A small-molecule ligand and the protein it binds are described below.
Small molecule (SMILES): CC(=O)N[C@H]1[C@H](O[C@H]2[C@H](O)[C@@H](NC(C)=O)CO[C@@H]2CO)O[C@H](CO)[C@@H](O[C@@H]2O[C@H](CO)[C@@H](O)[C@H](O)[C@@H]2O)[C@@H]1O

Sequence of chain 1.C:
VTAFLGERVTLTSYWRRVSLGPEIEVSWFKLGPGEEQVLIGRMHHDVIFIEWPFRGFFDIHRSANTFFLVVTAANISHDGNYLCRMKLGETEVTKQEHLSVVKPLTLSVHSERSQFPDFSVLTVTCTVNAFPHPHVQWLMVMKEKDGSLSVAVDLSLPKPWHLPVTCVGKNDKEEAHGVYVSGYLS

Binding-site contacts:
Ligand atom O6 contacts residue HIS78 of chain 1.C at 3.2 Å.
Ligand atom C7 contacts residue PRO53 of chain 1.C at 4.5 Å (hydrophobic).
Ligand atom C4 contacts residue ASN75 of chain 1.C at 4.2 Å.
Ligand atom C3 contacts residue PRO53 of chain 1.C at 3.8 Å (hydrophobic).
Ligand atom C3 contacts residue PHE57 of chain 1.C at 4.1 Å (hydrophobic).
Ligand atom C1 contacts residue ASN75 of chain 1.C at 1.4 Å.
Ligand atom C1 contacts residue SER77 of chain 1.C at 4.2 Å.
Ligand atom C5 contacts residue PHE57 of chain 1.C at 4.0 Å (hydrophobic).
Ligand atom C5 contacts residue SER77 of chain 1.C at 3.8 Å.
Ligand atom O5 contacts residue HIS78 of chain 1.C at 3.1 Å (h-bond).
Ligand atom C6 contacts residue PHE57 of chain 1.C at 4.2 Å (hydrophobic).
Ligand atom N2 contacts residue PHE57 of chain 1.C at 4.1 Å.
Ligand atom O5 contacts residue ASN75 of chain 1.C at 2.4 Å (h-bond).
Ligand atom N2 contacts residue PRO53 of chain 1.C at 4.0 Å.
Ligand atom C8 contacts residue ASN75 of chain 1.C at 4.2 Å.
Ligand atom C1 contacts residue PRO53 of chain 1.C at 4.3 Å (hydrophobic).
Ligand atom N2 contacts residue ASN75 of chain 1.C at 2.7 Å (h-bond).
Ligand atom C6 contacts residue HIS78 of chain 1.C at 3.8 Å.
Ligand atom C2 contacts residue PRO53 of chain 1.C at 4.3 Å (hydrophobic).
Ligand atom O6 contacts residue ASN75 of chain 1.C at 4.3 Å.
Ligand atom C8 contacts residue PRO53 of chain 1.C at 4.1 Å (hydrophobic).
Ligand atom C1 contacts residue PHE57 of chain 1.C at 4.5 Å (hydrophobic).
Ligand atom O3 contacts residue PHE57 of chain 1.C at 3.2 Å.
Ligand atom C5 contacts residue HIS78 of chain 1.C at 4.0 Å.
Ligand atom C7 contacts residue ASN75 of chain 1.C at 3.1 Å.
Ligand atom C5 contacts residue PRO53 of chain 1.C at 4.5 Å (hydrophobic).
Ligand atom C2 contacts residue PHE57 of chain 1.C at 3.7 Å (hydrophobic).
Ligand atom C4 contacts residue PHE57 of chain 1.C at 4.5 Å (hydrophobic).
Ligand atom C5 contacts residue ASN75 of chain 1.C at 3.7 Å.
Ligand atom O6 contacts residue SER77 of chain 1.C at 2.5 Å (h-bond).
Ligand atom C2 contacts residue ASN75 of chain 1.C at 2.2 Å.
Ligand atom O7 contacts residue ASN75 of chain 1.C at 3.2 Å (h-bond).
Ligand atom C3 contacts residue ASN75 of chain 1.C at 3.7 Å.
Ligand atom O5 contacts residue PHE57 of chain 1.C at 4.2 Å.
Ligand atom O5 contacts residue SER77 of chain 1.C at 3.8 Å.
Ligand atom C1 contacts residue HIS78 of chain 1.C at 4.0 Å.
Ligand atom C6 contacts residue SER77 of chain 1.C at 3.6 Å.